Sequence of chain 2.A:
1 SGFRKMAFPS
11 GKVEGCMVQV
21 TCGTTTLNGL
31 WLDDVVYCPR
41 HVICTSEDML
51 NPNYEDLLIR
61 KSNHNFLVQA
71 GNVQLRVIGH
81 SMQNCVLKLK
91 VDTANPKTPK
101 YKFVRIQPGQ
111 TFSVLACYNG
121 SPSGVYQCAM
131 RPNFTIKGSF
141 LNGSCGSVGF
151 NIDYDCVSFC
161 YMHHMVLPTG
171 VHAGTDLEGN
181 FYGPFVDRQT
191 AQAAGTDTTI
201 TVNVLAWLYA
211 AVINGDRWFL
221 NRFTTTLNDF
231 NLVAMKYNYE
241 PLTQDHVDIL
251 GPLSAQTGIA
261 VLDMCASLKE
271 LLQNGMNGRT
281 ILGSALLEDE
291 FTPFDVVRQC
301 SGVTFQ

Sequence of chain 1.A:
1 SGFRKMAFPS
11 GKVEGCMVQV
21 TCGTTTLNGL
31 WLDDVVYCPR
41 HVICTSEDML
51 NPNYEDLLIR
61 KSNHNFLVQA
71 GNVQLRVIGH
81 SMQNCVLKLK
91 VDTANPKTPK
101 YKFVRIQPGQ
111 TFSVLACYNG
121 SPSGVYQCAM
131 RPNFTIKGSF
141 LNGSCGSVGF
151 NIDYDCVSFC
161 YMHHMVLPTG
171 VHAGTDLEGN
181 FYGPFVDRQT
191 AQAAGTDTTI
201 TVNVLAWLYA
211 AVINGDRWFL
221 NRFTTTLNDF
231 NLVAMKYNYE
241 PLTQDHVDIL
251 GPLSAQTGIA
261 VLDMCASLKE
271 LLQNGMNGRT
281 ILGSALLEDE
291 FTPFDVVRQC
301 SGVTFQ

Binding-site contacts:
Ligand atom O1 contacts residue VAL166 of chain 1.A at 3.4 Å.
Ligand atom C3 contacts residue CYS145 of chain 1.A at 1.8 Å (hydrophobic).
Ligand atom C4 contacts residue CYS145 of chain 1.A at 3.2 Å (hydrophobic).
Ligand atom O1 contacts residue PHE140 of chain 1.A at 3.6 Å.
Ligand atom C20 contacts residue TYR54 of chain 1.A at 3.7 Å (hydrophobic).
Ligand atom C8 contacts residue VAL166 of chain 1.A at 3.6 Å (hydrophobic).
Ligand atom N5 contacts residue GLY143 of chain 1.A at 3.4 Å (h-bond).
Ligand atom C23 contacts residue VAL166 of chain 1.A at 3.3 Å (hydrophobic).
Ligand atom N2 contacts residue SER1 of chain 2.A at 3.1 Å (h-bond).
Ligand atom N2 contacts residue PHE140 of chain 1.A at 3.6 Å.
Ligand atom O3 contacts residue VAL166 of chain 1.A at 3.0 Å (h-bond).
Ligand atom F1 contacts residue VAL166 of chain 1.A at 3.4 Å.
Ligand atom C2 contacts residue CYS145 of chain 1.A at 2.7 Å (hydrophobic).
Ligand atom N1 contacts residue CYS145 of chain 1.A at 2.8 Å (h-bond).
Ligand atom C6 contacts residue ASN142 of chain 1.A at 3.5 Å.
Ligand atom N5 contacts residue SER144 of chain 1.A at 3.5 Å (h-bond).
Ligand atom N4 contacts residue VAL166 of chain 1.A at 2.9 Å (h-bond).
Ligand atom F3 contacts residue MET165 of chain 1.A at 3.6 Å.
Ligand atom N5 contacts residue CYS145 of chain 1.A at 2.7 Å (h-bond).
Ligand atom F3 contacts residue THR190 of chain 1.A at 3.0 Å.
Ligand atom C9 contacts residue HIS164 of chain 1.A at 3.3 Å.
Ligand atom O3 contacts residue MET165 of chain 1.A at 3.3 Å.
Ligand atom O4 contacts residue GLN189 of chain 1.A at 3.5 Å.
Ligand atom C4 contacts residue HIS163 of chain 1.A at 3.7 Å.
Ligand atom C8 contacts residue HIS163 of chain 1.A at 3.7 Å.
Ligand atom C19 contacts residue MET165 of chain 1.A at 3.6 Å (hydrophobic).
Ligand atom C19 contacts residue ARG188 of chain 1.A at 3.5 Å.
Ligand atom N1 contacts residue HIS164 of chain 1.A at 2.8 Å (h-bond).
Ligand atom F3 contacts residue GLN192 of chain 1.A at 3.3 Å.
Ligand atom N2 contacts residue VAL166 of chain 1.A at 3.4 Å.
Ligand atom F2 contacts residue VAL166 of chain 1.A at 2.7 Å.
Ligand atom C1 contacts residue HIS164 of chain 1.A at 3.6 Å.
Ligand atom F2 contacts residue LEU167 of chain 1.A at 3.2 Å.
Ligand atom F2 contacts residue MET165 of chain 1.A at 3.1 Å.
Ligand atom O1 contacts residue HIS163 of chain 1.A at 2.7 Å (h-bond).
Ligand atom C19 contacts residue ASP187 of chain 1.A at 3.6 Å.
Ligand atom C20 contacts residue HIS41 of chain 1.A at 3.4 Å.
Ligand atom C22 contacts residue VAL166 of chain 1.A at 3.5 Å (hydrophobic).
Ligand atom F1 contacts residue PRO168 of chain 1.A at 3.5 Å.
Ligand atom O1 contacts residue HIS172 of chain 1.A at 3.4 Å.

This small molecule binds to this protein.
Small molecule (SMILES): [H]/N=C/[C@H](C[C@@H]1CCNC1=O)NC(=O)[C@@H]1[C@@H]2[C@H](CN1C(=O)[C@@H](NC(=O)C(F)(F)F)C(C)(C)C)C2(C)C